This small molecule binds to this protein.
Small molecule (SMILES): N[C@@H](Cc1c[nH]c[nH+]1)C(=O)O

Sequence of chain 2.C:
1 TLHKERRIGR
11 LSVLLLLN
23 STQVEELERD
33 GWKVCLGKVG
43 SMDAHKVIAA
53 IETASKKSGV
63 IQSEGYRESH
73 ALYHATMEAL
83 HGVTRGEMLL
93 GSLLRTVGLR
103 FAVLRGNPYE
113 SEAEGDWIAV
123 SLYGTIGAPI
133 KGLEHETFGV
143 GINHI

Sequence of chain 3.D:
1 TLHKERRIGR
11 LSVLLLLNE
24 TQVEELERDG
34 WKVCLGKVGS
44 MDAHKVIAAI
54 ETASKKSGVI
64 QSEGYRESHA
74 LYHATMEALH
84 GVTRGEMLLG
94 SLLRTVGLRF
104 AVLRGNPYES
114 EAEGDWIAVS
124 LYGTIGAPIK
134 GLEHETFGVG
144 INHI

Binding-site contacts:
Ligand atom CA contacts residue MG1 of chain 3.E at 3.2 Å.
Ligand atom O contacts residue MG1 of chain 3.E at 2.1 Å.
Ligand atom CD2 contacts residue TYR75 of chain 2.C at 3.5 Å (hydrophobic).
Ligand atom CD2 contacts residue ALA130 of chain 3.C at 3.6 Å (hydrophobic).
Ligand atom CG contacts residue ALA130 of chain 3.C at 3.7 Å (hydrophobic).
Ligand atom N contacts residue HIS137 of chain 3.C at 3.6 Å (h-bond).
Ligand atom CG contacts residue TYR75 of chain 2.C at 3.9 Å (hydrophobic).
Ligand atom C contacts residue HIS76 of chain 2.C at 3.8 Å.
Ligand atom CA contacts residue HIS76 of chain 2.C at 3.7 Å.
Ligand atom N contacts residue TYR75 of chain 2.C at 3.9 Å.
Ligand atom CG contacts residue TYR68 of chain 2.C at 3.7 Å (hydrophobic).
Ligand atom ND1 contacts residue GLY129 of chain 3.C at 3.7 Å.
Ligand atom CE1 contacts residue TYR68 of chain 2.C at 3.6 Å (hydrophobic).
Ligand atom O contacts residue ARG87 of chain 3.C at 2.9 Å (salt-bridge).
Ligand atom CE1 contacts residue ALA130 of chain 3.C at 3.4 Å (hydrophobic).
Ligand atom CE1 contacts residue GLY129 of chain 3.C at 4.0 Å.
Ligand atom OXT contacts residue ARG97 of chain 3.C at 2.8 Å (salt-bridge).
Ligand atom OXT contacts residue ILE128 of chain 3.C at 3.6 Å.
Ligand atom CB contacts residue GLY129 of chain 3.C at 3.7 Å.
Ligand atom N contacts residue TYR68 of chain 2.C at 3.3 Å (h-bond).
Ligand atom CD2 contacts residue GLY129 of chain 3.C at 3.6 Å.
Ligand atom O contacts residue HIS76 of chain 2.C at 3.2 Å (h-bond).
Ligand atom NE2 contacts residue TYR75 of chain 2.C at 3.4 Å.
Ligand atom N contacts residue MG1 of chain 3.E at 2.4 Å.
Ligand atom O contacts residue HIS137 of chain 3.C at 3.1 Å (h-bond).
Ligand atom C contacts residue HIS137 of chain 3.C at 3.8 Å.
Ligand atom ND1 contacts residue TYR68 of chain 2.C at 2.7 Å (h-bond).
Ligand atom CB contacts residue TYR68 of chain 2.C at 3.9 Å (hydrophobic).
Ligand atom NE2 contacts residue ALA130 of chain 3.C at 3.4 Å (h-bond).
Ligand atom C contacts residue MG1 of chain 3.E at 3.0 Å.
Ligand atom ND1 contacts residue ALA130 of chain 3.C at 3.6 Å.
Ligand atom C contacts residue ARG97 of chain 3.C at 3.9 Å.
Ligand atom CG contacts residue GLY129 of chain 3.C at 3.5 Å.
Ligand atom OXT contacts residue ARG87 of chain 3.C at 2.9 Å (salt-bridge).
Ligand atom N contacts residue HIS76 of chain 2.C at 3.1 Å (h-bond).
Ligand atom NE2 contacts residue GLY129 of chain 3.C at 3.9 Å.
Ligand atom CD2 contacts residue ARG97 of chain 3.C at 3.8 Å.
Ligand atom CA contacts residue TYR75 of chain 2.C at 3.6 Å (hydrophobic).
Ligand atom C contacts residue ARG87 of chain 3.C at 3.6 Å.
Ligand atom N contacts residue HIS72 of chain 2.C at 3.1 Å.

Sequence of chain 3.C:
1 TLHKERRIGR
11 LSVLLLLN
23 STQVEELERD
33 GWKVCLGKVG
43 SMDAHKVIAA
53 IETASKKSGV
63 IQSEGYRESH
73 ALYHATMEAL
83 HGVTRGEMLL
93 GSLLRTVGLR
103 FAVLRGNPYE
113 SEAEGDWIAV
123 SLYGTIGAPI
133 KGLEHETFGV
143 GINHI